Sequence of chain 1.B:
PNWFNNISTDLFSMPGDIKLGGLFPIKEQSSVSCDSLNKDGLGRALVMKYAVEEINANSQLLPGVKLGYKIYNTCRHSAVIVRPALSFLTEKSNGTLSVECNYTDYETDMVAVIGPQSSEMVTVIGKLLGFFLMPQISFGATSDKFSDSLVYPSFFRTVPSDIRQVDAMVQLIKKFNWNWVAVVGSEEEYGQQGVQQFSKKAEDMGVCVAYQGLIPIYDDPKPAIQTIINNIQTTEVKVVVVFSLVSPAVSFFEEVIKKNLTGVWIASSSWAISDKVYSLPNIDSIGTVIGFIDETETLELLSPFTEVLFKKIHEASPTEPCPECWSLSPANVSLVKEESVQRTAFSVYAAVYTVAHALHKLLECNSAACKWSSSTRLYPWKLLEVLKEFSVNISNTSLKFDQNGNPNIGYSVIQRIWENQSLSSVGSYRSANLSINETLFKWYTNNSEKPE

Binding-site contacts:
Ligand atom C5 contacts residue ASN114 of chain 1.B at 3.6 Å.
Ligand atom C6 contacts residue THR116 of chain 1.B at 3.8 Å.
Ligand atom C1 contacts residue ASN114 of chain 1.B at 1.4 Å.
Ligand atom C4 contacts residue ASN114 of chain 1.B at 4.2 Å.
Ligand atom C1 contacts residue GLN35 of chain 1.A at 3.3 Å.
Ligand atom C7 contacts residue ASN114 of chain 1.B at 3.6 Å.
Ligand atom N2 contacts residue GLN35 of chain 1.A at 2.8 Å (h-bond).
Ligand atom C2 contacts residue ASN114 of chain 1.B at 2.5 Å.
Ligand atom C5 contacts residue THR116 of chain 1.B at 3.9 Å.
Ligand atom C6 contacts residue ASP117 of chain 1.B at 3.2 Å.
Ligand atom C8 contacts residue ASN114 of chain 1.B at 3.7 Å.
Ligand atom O5 contacts residue ASN114 of chain 1.B at 2.3 Å (h-bond).
Ligand atom O7 contacts residue GLN35 of chain 1.A at 3.5 Å (h-bond).
Ligand atom C7 contacts residue GLN35 of chain 1.A at 3.4 Å.
Ligand atom N2 contacts residue ASN114 of chain 1.B at 3.0 Å (h-bond).
Ligand atom O5 contacts residue ASP117 of chain 1.B at 4.4 Å.
Ligand atom C2 contacts residue GLN35 of chain 1.A at 3.6 Å.
Ligand atom O5 contacts residue THR116 of chain 1.B at 3.8 Å.
Ligand atom C5 contacts residue ASP117 of chain 1.B at 4.4 Å.
Ligand atom C3 contacts residue ASN114 of chain 1.B at 3.9 Å.
Ligand atom O6 contacts residue ASP117 of chain 1.B at 2.4 Å (salt-bridge).
Ligand atom C1 contacts residue THR116 of chain 1.B at 3.9 Å.

Sequence of chain 1.A:
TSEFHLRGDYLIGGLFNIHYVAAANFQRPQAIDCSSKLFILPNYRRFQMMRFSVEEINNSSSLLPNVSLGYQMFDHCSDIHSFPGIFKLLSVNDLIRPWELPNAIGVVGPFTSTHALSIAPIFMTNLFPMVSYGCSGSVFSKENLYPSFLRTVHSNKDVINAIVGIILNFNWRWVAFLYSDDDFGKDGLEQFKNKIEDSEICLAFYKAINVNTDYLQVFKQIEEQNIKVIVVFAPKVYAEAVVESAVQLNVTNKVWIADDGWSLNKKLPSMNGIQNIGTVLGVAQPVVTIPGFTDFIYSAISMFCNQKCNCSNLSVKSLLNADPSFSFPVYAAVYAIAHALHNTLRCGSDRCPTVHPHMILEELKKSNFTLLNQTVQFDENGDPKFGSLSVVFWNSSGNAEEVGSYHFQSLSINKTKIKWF

A small-molecule ligand and the protein it binds are described below.
Small molecule (SMILES): CC(=O)N[C@@H]1[C@@H](O)[C@H](O)[C@@H](CO)O[C@H]1O